Sequence of chain 1.A:
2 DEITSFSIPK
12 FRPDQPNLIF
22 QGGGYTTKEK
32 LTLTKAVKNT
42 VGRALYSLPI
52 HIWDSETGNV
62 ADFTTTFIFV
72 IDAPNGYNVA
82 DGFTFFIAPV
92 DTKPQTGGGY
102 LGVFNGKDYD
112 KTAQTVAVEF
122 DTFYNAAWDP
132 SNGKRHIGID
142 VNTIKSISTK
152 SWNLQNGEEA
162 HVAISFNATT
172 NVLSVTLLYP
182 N

Sequence of chain 1.B:
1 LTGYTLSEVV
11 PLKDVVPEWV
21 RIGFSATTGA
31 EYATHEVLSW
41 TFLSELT

The small molecule below binds the protein below.
Small molecule (SMILES): OC[C@H]1O[C@H](O)[C@H](O)[C@@H](O)[C@@H]1O

Binding-site contacts:
Ligand atom C6 contacts residue GLU31 of chain 1.B at 3.8 Å.
Ligand atom O6 contacts residue ASP82 of chain 1.A at 2.6 Å (salt-bridge).
Ligand atom O6 contacts residue ALA81 of chain 1.A at 3.6 Å.
Ligand atom C3 contacts residue ASN126 of chain 1.A at 4.2 Å.
Ligand atom C6 contacts residue ALA81 of chain 1.A at 4.1 Å (hydrophobic).
Ligand atom O4 contacts residue PHE124 of chain 1.A at 3.3 Å.
Ligand atom C6 contacts residue ALA30 of chain 1.B at 3.6 Å (hydrophobic).
Ligand atom C5 contacts residue ALA30 of chain 1.B at 4.1 Å (hydrophobic).
Ligand atom C1 contacts residue ALA30 of chain 1.B at 4.4 Å (hydrophobic).
Ligand atom C4 contacts residue PHE124 of chain 1.A at 4.3 Å (hydrophobic).
Ligand atom C5 contacts residue ASP82 of chain 1.A at 3.8 Å.
Ligand atom O5 contacts residue GLY29 of chain 1.B at 4.2 Å.
Ligand atom O3 contacts residue GLY99 of chain 1.A at 3.2 Å.
Ligand atom C4 contacts residue ASP82 of chain 1.A at 3.0 Å.
Ligand atom O6 contacts residue GLY29 of chain 1.B at 3.2 Å.
Ligand atom O3 contacts residue GLY100 of chain 1.A at 2.6 Å (h-bond).
Ligand atom O4 contacts residue ASP82 of chain 1.A at 2.9 Å (salt-bridge).
Ligand atom C3 contacts residue GLY100 of chain 1.A at 3.7 Å.
Ligand atom C5 contacts residue PHE124 of chain 1.A at 3.9 Å (hydrophobic).
Ligand atom O3 contacts residue ASP82 of chain 1.A at 4.2 Å.
Ligand atom C6 contacts residue ASP82 of chain 1.A at 3.4 Å.
Ligand atom O3 contacts residue ASN126 of chain 1.A at 4.5 Å.
Ligand atom O5 contacts residue ALA30 of chain 1.B at 3.3 Å (h-bond).
Ligand atom O4 contacts residue GLY100 of chain 1.A at 3.8 Å.
Ligand atom O6 contacts residue ALA30 of chain 1.B at 3.0 Å (h-bond).
Ligand atom C3 contacts residue ASP82 of chain 1.A at 4.2 Å.
Ligand atom O4 contacts residue ASN126 of chain 1.A at 2.9 Å (h-bond).
Ligand atom C3 contacts residue GLY99 of chain 1.A at 4.3 Å.
Ligand atom C6 contacts residue PHE124 of chain 1.A at 3.6 Å (hydrophobic).
Ligand atom C6 contacts residue GLY29 of chain 1.B at 4.4 Å.
Ligand atom C4 contacts residue GLY99 of chain 1.A at 4.4 Å.
Ligand atom O3 contacts residue GLY98 of chain 1.A at 4.5 Å.
Ligand atom C4 contacts residue ASN126 of chain 1.A at 4.0 Å.
Ligand atom O6 contacts residue GLU31 of chain 1.B at 3.4 Å (salt-bridge).
Ligand atom C4 contacts residue GLY100 of chain 1.A at 3.9 Å.